Sequence of chain 4.A:
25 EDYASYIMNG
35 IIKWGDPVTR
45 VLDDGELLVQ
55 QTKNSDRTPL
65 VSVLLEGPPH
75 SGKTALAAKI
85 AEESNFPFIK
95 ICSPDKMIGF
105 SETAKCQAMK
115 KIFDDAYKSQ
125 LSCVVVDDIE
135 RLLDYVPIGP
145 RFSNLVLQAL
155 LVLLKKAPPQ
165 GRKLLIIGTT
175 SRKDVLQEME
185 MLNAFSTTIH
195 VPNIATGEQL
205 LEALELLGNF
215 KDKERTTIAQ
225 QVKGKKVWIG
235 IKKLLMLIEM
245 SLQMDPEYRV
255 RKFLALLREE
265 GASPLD

A small-molecule ligand and the protein it binds are described below.
Small molecule (SMILES): Nc1ncnc2c1ncn2[C@@H]1O[C@H](CO[P](=O)(O)O[P](=O)(O)NP(=O)(O)O)[C@@H](O)[C@H]1O

Binding-site contacts:
Ligand atom O3' contacts residue ASN33 of chain 4.A at 3.3 Å (h-bond).
Ligand atom O1A contacts residue ALA79 of chain 4.A at 2.8 Å (h-bond).
Ligand atom O2G contacts residue MG1 of chain 4.B at 2.1 Å.
Ligand atom O2' contacts residue GLY34 of chain 4.A at 2.7 Å (h-bond).
Ligand atom O1G contacts residue LYS77 of chain 4.A at 2.9 Å (salt-bridge).
Ligand atom N3B contacts residue MG1 of chain 4.B at 3.2 Å.
Ligand atom O1G contacts residue SER175 of chain 4.A at 3.3 Å (h-bond).
Ligand atom O2B contacts residue SER75 of chain 4.A at 3.1 Å (h-bond).
Ligand atom N7 contacts residue GLY34 of chain 4.A at 3.4 Å (h-bond).
Ligand atom N3 contacts residue ALA79 of chain 4.A at 3.5 Å.
Ligand atom PB contacts residue LYS77 of chain 4.A at 3.6 Å.
Ligand atom C8 contacts residue GLY34 of chain 4.A at 3.0 Å.
Ligand atom C2' contacts residue GLY34 of chain 4.A at 3.3 Å.
Ligand atom O1B contacts residue THR78 of chain 4.A at 2.9 Å (h-bond).
Ligand atom N7 contacts residue ILE35 of chain 4.A at 3.5 Å.
Ligand atom O2B contacts residue GLY76 of chain 4.A at 2.8 Å (h-bond).
Ligand atom C4 contacts residue GLY34 of chain 4.A at 3.4 Å.
Ligand atom PG contacts residue LYS159 of chain 3.A at 3.6 Å.
Ligand atom O1A contacts residue THR78 of chain 4.A at 3.5 Å (h-bond).
Ligand atom N6 contacts residue ILE36 of chain 4.A at 2.9 Å (h-bond).
Ligand atom C1' contacts residue GLY34 of chain 4.A at 3.5 Å.
Ligand atom O3A contacts residue GLY76 of chain 4.A at 3.5 Å.
Ligand atom PB contacts residue MG1 of chain 4.B at 3.2 Å.
Ligand atom N9 contacts residue GLY34 of chain 4.A at 3.0 Å (h-bond).
Ligand atom O2' contacts residue ILE31 of chain 4.A at 3.6 Å.
Ligand atom O1B contacts residue LYS77 of chain 4.A at 3.5 Å (salt-bridge).
Ligand atom C5 contacts residue GLY34 of chain 4.A at 3.6 Å.
Ligand atom O1G contacts residue HIS74 of chain 4.A at 2.7 Å (h-bond).
Ligand atom O2B contacts residue HIS74 of chain 4.A at 3.4 Å.
Ligand atom O3G contacts residue LYS159 of chain 3.A at 3.0 Å (salt-bridge).
Ligand atom O2B contacts residue LYS77 of chain 4.A at 2.7 Å (salt-bridge).
Ligand atom O2G contacts residue LYS159 of chain 3.A at 3.3 Å (salt-bridge).
Ligand atom O1G contacts residue PRO73 of chain 4.A at 3.4 Å.
Ligand atom N7 contacts residue ILE36 of chain 4.A at 2.9 Å (h-bond).
Ligand atom PG contacts residue MG1 of chain 4.B at 3.3 Å.
Ligand atom O1B contacts residue MG1 of chain 4.B at 2.1 Å.
Ligand atom C8 contacts residue ASN33 of chain 4.A at 3.4 Å.
Ligand atom O2' contacts residue ASN33 of chain 4.A at 2.8 Å (h-bond).
Ligand atom O5' contacts residue LYS236 of chain 4.A at 3.3 Å.
Ligand atom C2 contacts residue GLY76 of chain 4.A at 3.4 Å.

Sequence of chain 3.A:
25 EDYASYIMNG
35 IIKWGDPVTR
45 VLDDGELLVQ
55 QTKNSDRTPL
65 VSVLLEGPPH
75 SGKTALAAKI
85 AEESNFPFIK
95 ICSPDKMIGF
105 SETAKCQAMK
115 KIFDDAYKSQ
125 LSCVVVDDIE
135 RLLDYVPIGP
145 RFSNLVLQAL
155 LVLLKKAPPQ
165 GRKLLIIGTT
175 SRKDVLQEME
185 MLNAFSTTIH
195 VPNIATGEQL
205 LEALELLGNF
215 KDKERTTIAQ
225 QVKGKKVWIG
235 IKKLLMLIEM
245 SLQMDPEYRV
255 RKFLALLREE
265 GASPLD